Sequence of chain 1.B:
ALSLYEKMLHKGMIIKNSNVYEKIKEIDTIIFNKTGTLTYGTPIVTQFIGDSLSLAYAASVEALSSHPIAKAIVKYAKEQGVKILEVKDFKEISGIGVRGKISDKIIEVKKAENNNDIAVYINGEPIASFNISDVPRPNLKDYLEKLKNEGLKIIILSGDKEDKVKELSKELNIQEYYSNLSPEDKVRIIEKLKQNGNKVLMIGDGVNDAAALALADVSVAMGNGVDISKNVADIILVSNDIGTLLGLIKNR

Binding-site contacts:
Ligand atom N6 contacts residue GLU63 of chain 1.B at 3.2 Å (salt-bridge).
Ligand atom O2' contacts residue ILE119 of chain 1.B at 3.7 Å.
Ligand atom C2 contacts residue VAL110 of chain 1.B at 3.9 Å (hydrophobic).
Ligand atom C6 contacts residue GLU63 of chain 1.B at 3.6 Å.
Ligand atom O2A contacts residue HIS68 of chain 1.B at 3.1 Å (h-bond).
Ligand atom N3 contacts residue ILE97 of chain 1.B at 3.7 Å.
Ligand atom C4 contacts residue GLY98 of chain 1.B at 3.9 Å.
Ligand atom C5B contacts residue GLY96 of chain 1.B at 3.2 Å.
Ligand atom O2' contacts residue LYS112 of chain 1.B at 3.7 Å.
Ligand atom C4B contacts residue GLY96 of chain 1.B at 3.7 Å.
Ligand atom C8 contacts residue GLY98 of chain 1.B at 4.0 Å.
Ligand atom C2 contacts residue ILE70 of chain 1.B at 4.0 Å (hydrophobic).
Ligand atom C4 contacts residue ILE97 of chain 1.B at 3.3 Å (hydrophobic).
Ligand atom C5' contacts residue ILE133 of chain 1.B at 4.0 Å (hydrophobic).
Ligand atom C8 contacts residue ILE97 of chain 1.B at 3.6 Å (hydrophobic).
Ligand atom C8 contacts residue HIS68 of chain 1.B at 3.8 Å.
Ligand atom O5' contacts residue GLY96 of chain 1.B at 3.3 Å.
Ligand atom N1 contacts residue GLU63 of chain 1.B at 2.8 Å (salt-bridge).
Ligand atom N6 contacts residue HIS68 of chain 1.B at 3.8 Å.
Ligand atom C5 contacts residue GLY98 of chain 1.B at 3.8 Å.
Ligand atom N7 contacts residue HIS68 of chain 1.B at 3.4 Å.
Ligand atom N2' contacts residue GLY42 of chain 1.B at 3.8 Å.
Ligand atom O1A contacts residue GLY96 of chain 1.B at 4.0 Å.
Ligand atom N3 contacts residue LYS111 of chain 1.B at 3.9 Å.
Ligand atom N6 contacts residue ALA71 of chain 1.B at 4.0 Å.
Ligand atom O'M contacts residue THR36 of chain 1.B at 3.5 Å.
Ligand atom C1B contacts residue ILE97 of chain 1.B at 2.9 Å (hydrophobic).
Ligand atom C1' contacts residue ASP135 of chain 1.B at 3.8 Å.
Ligand atom N1 contacts residue ILE70 of chain 1.B at 4.0 Å.
Ligand atom N7 contacts residue GLY98 of chain 1.B at 4.0 Å.
Ligand atom C2 contacts residue GLU63 of chain 1.B at 3.5 Å.
Ligand atom N9 contacts residue ILE97 of chain 1.B at 3.0 Å (h-bond).
Ligand atom O4' contacts residue ILE97 of chain 1.B at 3.1 Å (h-bond).
Ligand atom C2 contacts residue ILE119 of chain 1.B at 4.0 Å (hydrophobic).
Ligand atom PA contacts residue GLY96 of chain 1.B at 4.0 Å.
Ligand atom C2B contacts residue ILE70 of chain 1.B at 3.8 Å (hydrophobic).
Ligand atom O4' contacts residue GLY96 of chain 1.B at 3.3 Å (h-bond).
Ligand atom O2G contacts residue ILE70 of chain 1.B at 3.6 Å.
Ligand atom O'L contacts residue PRO44 of chain 1.B at 3.2 Å.
Ligand atom O'L contacts residue GLY42 of chain 1.B at 2.7 Å (h-bond).

A small-molecule ligand and the protein it binds are described below.
Small molecule (SMILES): C[C@H](OP(=O)(O)OP(=O)(O)OP(=O)(O)OC[C@H]1O[C@@H](n2cnc3c(N)ncnc32)[C@H](O)[C@@H]1O)c1ccccc1[N+](=O)[O-]